Sequence of chain 1.B:
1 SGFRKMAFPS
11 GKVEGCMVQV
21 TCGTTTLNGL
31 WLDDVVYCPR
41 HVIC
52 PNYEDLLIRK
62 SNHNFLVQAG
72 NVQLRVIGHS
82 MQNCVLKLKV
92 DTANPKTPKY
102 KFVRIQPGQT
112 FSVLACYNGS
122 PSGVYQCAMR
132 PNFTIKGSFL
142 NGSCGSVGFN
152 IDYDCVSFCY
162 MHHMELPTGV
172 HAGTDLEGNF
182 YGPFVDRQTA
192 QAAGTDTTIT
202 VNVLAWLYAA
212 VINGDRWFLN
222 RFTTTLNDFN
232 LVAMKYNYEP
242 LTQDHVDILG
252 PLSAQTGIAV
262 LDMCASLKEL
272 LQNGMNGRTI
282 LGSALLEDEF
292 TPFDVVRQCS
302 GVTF

Binding-site contacts:
Ligand atom C11 contacts residue GLU166 of chain 1.A at 3.8 Å.
Ligand atom C10 contacts residue GLU166 of chain 1.A at 3.5 Å.
Ligand atom CL contacts residue ASP187 of chain 1.A at 3.5 Å.
Ligand atom C15 contacts residue ASN142 of chain 1.A at 3.7 Å.
Ligand atom C18 contacts residue MET165 of chain 1.A at 3.6 Å (hydrophobic).
Ligand atom C9 contacts residue HIS163 of chain 1.A at 3.4 Å.
Ligand atom C2 contacts residue MET49 of chain 1.A at 4.0 Å (hydrophobic).
Ligand atom C11 contacts residue ASN142 of chain 1.A at 4.0 Å.
Ligand atom CL contacts residue HIS41 of chain 1.A at 3.3 Å.
Ligand atom CL contacts residue HIS164 of chain 1.A at 3.6 Å.
Ligand atom C18 contacts residue HIS164 of chain 1.A at 3.4 Å.
Ligand atom C12 contacts residue PHE140 of chain 1.A at 3.6 Å (hydrophobic).
Ligand atom C12 contacts residue LEU141 of chain 1.A at 3.6 Å (hydrophobic).
Ligand atom O contacts residue MET165 of chain 1.A at 3.3 Å.
Ligand atom C1 contacts residue MET49 of chain 1.A at 3.4 Å (hydrophobic).
Ligand atom C9 contacts residue CYS145 of chain 1.A at 3.8 Å (hydrophobic).
Ligand atom N1 contacts residue CYS145 of chain 1.A at 3.9 Å.
Ligand atom C4 contacts residue GLN189 of chain 1.A at 3.4 Å.
Ligand atom C21 contacts residue GLU166 of chain 1.A at 3.5 Å.
Ligand atom C10 contacts residue PHE140 of chain 1.A at 3.6 Å (hydrophobic).
Ligand atom C10 contacts residue HIS163 of chain 1.A at 3.9 Å.
Ligand atom C9 contacts residue GLU166 of chain 1.A at 3.7 Å.
Ligand atom CL contacts residue MET165 of chain 1.A at 3.8 Å.
Ligand atom C9 contacts residue MET165 of chain 1.A at 3.9 Å (hydrophobic).
Ligand atom C contacts residue HIS164 of chain 1.A at 3.9 Å.
Ligand atom C14 contacts residue ASN142 of chain 1.A at 3.9 Å.
Ligand atom C10 contacts residue LEU141 of chain 1.A at 3.7 Å (hydrophobic).
Ligand atom C1 contacts residue MET165 of chain 1.A at 3.9 Å (hydrophobic).
Ligand atom C20 contacts residue GLU166 of chain 1.A at 4.0 Å.
Ligand atom C13 contacts residue ASN142 of chain 1.A at 3.7 Å.
Ligand atom C contacts residue MET49 of chain 1.A at 3.7 Å (hydrophobic).
Ligand atom C12 contacts residue ASN142 of chain 1.A at 3.7 Å.
Ligand atom O2 contacts residue GLN189 of chain 1.A at 3.7 Å.
Ligand atom C11 contacts residue LEU141 of chain 1.A at 3.8 Å (hydrophobic).
Ligand atom C contacts residue MET165 of chain 1.A at 3.6 Å (hydrophobic).
Ligand atom O contacts residue GLU166 of chain 1.A at 3.1 Å (salt-bridge).
Ligand atom N2 contacts residue HIS163 of chain 1.A at 2.8 Å (h-bond).
Ligand atom N2 contacts residue SER144 of chain 1.A at 3.6 Å.
Ligand atom N2 contacts residue GLU166 of chain 1.A at 3.8 Å.
Ligand atom C12 contacts residue GLU166 of chain 1.A at 3.5 Å.

Sequence of chain 1.A:
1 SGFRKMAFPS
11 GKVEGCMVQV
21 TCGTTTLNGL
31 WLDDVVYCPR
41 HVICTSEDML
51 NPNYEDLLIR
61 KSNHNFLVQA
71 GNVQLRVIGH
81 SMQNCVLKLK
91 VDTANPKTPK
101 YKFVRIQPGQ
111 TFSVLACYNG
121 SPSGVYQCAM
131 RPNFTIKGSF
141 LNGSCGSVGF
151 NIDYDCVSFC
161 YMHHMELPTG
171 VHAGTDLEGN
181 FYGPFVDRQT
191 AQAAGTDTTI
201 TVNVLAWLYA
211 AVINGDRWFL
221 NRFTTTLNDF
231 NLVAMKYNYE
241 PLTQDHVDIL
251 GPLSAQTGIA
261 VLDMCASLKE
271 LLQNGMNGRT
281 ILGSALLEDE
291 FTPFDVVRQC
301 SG

The protein below binds the small molecule below.
Small molecule (SMILES): O=C(Nc1cncc2ccccc12)[C@@H]1CN(S(=O)(=O)N2CCC2)Cc2ccc(Cl)cc21